Binding-site contacts:
Ligand atom O4 contacts residue ASP138 of chain 1.K at 3.9 Å.
Ligand atom C1 contacts residue ASN111 of chain 1.K at 1.4 Å.
Ligand atom C8 contacts residue LEU137 of chain 1.K at 4.0 Å (hydrophobic).
Ligand atom O5 contacts residue ASN111 of chain 1.K at 2.3 Å (h-bond).
Ligand atom O5 contacts residue LEU213 of chain 1.K at 3.5 Å.
Ligand atom C4 contacts residue ASP138 of chain 1.K at 4.3 Å.
Ligand atom N2 contacts residue ASN111 of chain 1.K at 3.0 Å (h-bond).
Ligand atom C7 contacts residue ASP138 of chain 1.K at 3.5 Å.
Ligand atom C3 contacts residue ASN111 of chain 1.K at 3.8 Å.
Ligand atom N2 contacts residue ASP138 of chain 1.K at 2.8 Å (salt-bridge).
Ligand atom C8 contacts residue ASP138 of chain 1.K at 3.4 Å.
Ligand atom C2 contacts residue SER198 of chain 1.K at 3.7 Å.
Ligand atom C2 contacts residue ASN111 of chain 1.K at 2.5 Å.
Ligand atom C2 contacts residue ASP138 of chain 1.K at 3.6 Å.
Ligand atom C1 contacts residue SER198 of chain 1.K at 4.2 Å.
Ligand atom O7 contacts residue ARG135 of chain 1.K at 3.6 Å.
Ligand atom C6 contacts residue ARG229 of chain 1.K at 4.2 Å.
Ligand atom O7 contacts residue ASN111 of chain 1.K at 3.4 Å (h-bond).
Ligand atom O5 contacts residue THR113 of chain 1.K at 4.2 Å.
Ligand atom O3 contacts residue ASP138 of chain 1.K at 2.8 Å (salt-bridge).
Ligand atom O6 contacts residue SER198 of chain 1.K at 3.3 Å (h-bond).
Ligand atom C7 contacts residue ASN111 of chain 1.K at 3.5 Å.
Ligand atom C7 contacts residue ARG135 of chain 1.K at 3.9 Å.
Ligand atom C4 contacts residue SER198 of chain 1.K at 4.2 Å.
Ligand atom C1 contacts residue LEU213 of chain 1.K at 4.4 Å (hydrophobic).
Ligand atom O5 contacts residue SER198 of chain 1.K at 4.0 Å.
Ligand atom C8 contacts residue SER134 of chain 1.K at 3.3 Å.
Ligand atom C8 contacts residue ARG135 of chain 1.K at 3.5 Å.
Ligand atom N2 contacts residue ILE136 of chain 1.K at 4.0 Å.
Ligand atom C4 contacts residue ASN111 of chain 1.K at 4.2 Å.
Ligand atom C8 contacts residue ILE136 of chain 1.K at 3.9 Å (hydrophobic).
Ligand atom C6 contacts residue LEU213 of chain 1.K at 4.1 Å (hydrophobic).
Ligand atom C5 contacts residue ASN111 of chain 1.K at 3.6 Å.
Ligand atom O7 contacts residue SER198 of chain 1.K at 3.6 Å.
Ligand atom O6 contacts residue LEU213 of chain 1.K at 3.5 Å.
Ligand atom C6 contacts residue THR113 of chain 1.K at 3.9 Å.
Ligand atom C3 contacts residue ASP138 of chain 1.K at 3.2 Å.
Ligand atom C5 contacts residue THR113 of chain 1.K at 4.0 Å.
Ligand atom C7 contacts residue ILE136 of chain 1.K at 4.2 Å (hydrophobic).
Ligand atom O6 contacts residue ARG229 of chain 1.K at 3.2 Å.

Sequence of chain 1.K:
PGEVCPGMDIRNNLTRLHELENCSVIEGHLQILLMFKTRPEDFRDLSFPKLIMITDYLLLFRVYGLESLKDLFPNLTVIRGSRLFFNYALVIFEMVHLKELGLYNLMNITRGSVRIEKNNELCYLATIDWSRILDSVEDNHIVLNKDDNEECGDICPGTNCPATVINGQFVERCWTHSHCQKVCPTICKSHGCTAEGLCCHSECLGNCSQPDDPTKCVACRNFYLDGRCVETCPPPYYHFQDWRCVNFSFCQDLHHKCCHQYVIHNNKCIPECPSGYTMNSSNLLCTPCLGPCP

This protein binds this small molecule.
Small molecule (SMILES): CC(=O)N[C@@H]1[C@@H](O)[C@H](O)[C@@H](CO)O[C@H]1O